The small molecule below binds the protein below.
Small molecule (SMILES): CC(=O)N[C@H]1[C@H](O[C@H]2[C@H](O)[C@@H](NC(C)=O)CO[C@@H]2CO[C@@H]2O[C@@H](C)[C@@H](O)[C@@H](O)[C@@H]2O)O[C@H](CO)[C@@H](O[C@@H]2O[C@H](CO)[C@@H](O)[C@H](O[C@@H]3O[C@H](CO)[C@@H](O)[C@H](O)[C@@H]3O)[C@@H]2O)[C@@H]1O

Sequence of chain 46.E:
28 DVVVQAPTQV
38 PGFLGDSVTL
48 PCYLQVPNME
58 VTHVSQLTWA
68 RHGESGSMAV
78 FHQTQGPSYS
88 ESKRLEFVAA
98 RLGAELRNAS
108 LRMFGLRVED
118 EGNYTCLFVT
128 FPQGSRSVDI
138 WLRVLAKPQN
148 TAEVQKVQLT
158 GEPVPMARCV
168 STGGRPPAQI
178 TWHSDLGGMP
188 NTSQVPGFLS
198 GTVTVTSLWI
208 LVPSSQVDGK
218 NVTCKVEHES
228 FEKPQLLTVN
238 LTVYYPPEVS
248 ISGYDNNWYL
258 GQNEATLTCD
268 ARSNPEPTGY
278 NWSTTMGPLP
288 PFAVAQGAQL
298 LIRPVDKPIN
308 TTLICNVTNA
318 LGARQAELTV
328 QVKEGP

Binding-site contacts:
Ligand atom C8 contacts residue GLY119 of chain 46.E at 3.9 Å.
Ligand atom C3 contacts residue TRP138 of chain 46.E at 2.9 Å (hydrophobic).
Ligand atom N2 contacts residue TRP138 of chain 46.E at 3.7 Å.
Ligand atom C1 contacts residue TRP138 of chain 46.E at 3.9 Å (hydrophobic).
Ligand atom C7 contacts residue TRP138 of chain 46.E at 4.3 Å (hydrophobic).
Ligand atom C7 contacts residue ASN120 of chain 46.E at 3.8 Å.
Ligand atom N2 contacts residue ASN120 of chain 46.E at 3.0 Å (h-bond).
Ligand atom C6 contacts residue ASN120 of chain 46.E at 3.0 Å.
Ligand atom O5 contacts residue ASN120 of chain 46.E at 4.0 Å.
Ligand atom C3 contacts residue ASN120 of chain 46.E at 3.9 Å.
Ligand atom C2 contacts residue TRP138 of chain 46.E at 3.8 Å (hydrophobic).
Ligand atom O5 contacts residue TRP138 of chain 46.E at 4.3 Å.
Ligand atom C8 contacts residue TRP138 of chain 46.E at 4.0 Å (hydrophobic).
Ligand atom O3 contacts residue TRP138 of chain 46.E at 3.5 Å.
Ligand atom C4 contacts residue ASN120 of chain 46.E at 4.2 Å.
Ligand atom O7 contacts residue TRP138 of chain 46.E at 3.8 Å.
Ligand atom C1 contacts residue ASN120 of chain 46.E at 1.4 Å.
Ligand atom C5 contacts residue ASN120 of chain 46.E at 3.9 Å.
Ligand atom C5 contacts residue TRP138 of chain 46.E at 3.5 Å (hydrophobic).
Ligand atom C8 contacts residue ASN120 of chain 46.E at 4.1 Å.
Ligand atom O4 contacts residue TRP138 of chain 46.E at 3.1 Å.
Ligand atom O7 contacts residue ASN120 of chain 46.E at 4.4 Å.
Ligand atom C4 contacts residue TRP138 of chain 46.E at 3.3 Å (hydrophobic).
Ligand atom C5 contacts residue ASN120 of chain 46.E at 3.6 Å.
Ligand atom C2 contacts residue ASN120 of chain 46.E at 2.6 Å.
Ligand atom O5 contacts residue ASN120 of chain 46.E at 2.4 Å (h-bond).